Sequence of chain 1.A:
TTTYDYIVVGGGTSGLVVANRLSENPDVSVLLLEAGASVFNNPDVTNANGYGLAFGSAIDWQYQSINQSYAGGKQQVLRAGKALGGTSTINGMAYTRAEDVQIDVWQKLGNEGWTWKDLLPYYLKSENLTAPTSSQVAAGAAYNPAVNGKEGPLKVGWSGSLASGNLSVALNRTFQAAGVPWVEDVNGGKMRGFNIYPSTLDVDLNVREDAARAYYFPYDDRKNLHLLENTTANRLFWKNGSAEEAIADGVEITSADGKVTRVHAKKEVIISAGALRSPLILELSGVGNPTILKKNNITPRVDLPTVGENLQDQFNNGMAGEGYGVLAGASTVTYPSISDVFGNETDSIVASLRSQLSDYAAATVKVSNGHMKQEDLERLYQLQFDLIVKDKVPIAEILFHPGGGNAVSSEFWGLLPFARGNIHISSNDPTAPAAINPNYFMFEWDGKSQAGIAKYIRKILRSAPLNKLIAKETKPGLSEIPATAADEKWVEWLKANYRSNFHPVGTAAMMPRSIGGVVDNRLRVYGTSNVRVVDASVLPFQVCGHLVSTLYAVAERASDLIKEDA

Binding-site contacts:
Ligand atom O6 contacts residue LYS566 of chain 1.A at 2.8 Å (salt-bridge).
Ligand atom C6 contacts residue LYS566 of chain 1.A at 3.8 Å.
Ligand atom O5 contacts residue LYS566 of chain 1.A at 3.7 Å.
Ligand atom C3 contacts residue VAL31 of chain 1.A at 3.8 Å (hydrophobic).
Ligand atom O5 contacts residue TYR9 of chain 1.A at 3.8 Å.
Ligand atom O4 contacts residue ASN28 of chain 1.A at 2.7 Å (h-bond).
Ligand atom C2 contacts residue VAL31 of chain 1.A at 4.0 Å (hydrophobic).
Ligand atom O6 contacts residue ALA569 of chain 1.A at 4.1 Å.
Ligand atom O5 contacts residue ALA569 of chain 1.A at 3.1 Å.
Ligand atom C2 contacts residue LYS566 of chain 1.A at 4.0 Å.
Ligand atom C3 contacts residue LYS566 of chain 1.A at 4.1 Å.
Ligand atom C3 contacts residue LEU25 of chain 1.A at 3.4 Å (hydrophobic).
Ligand atom C4 contacts residue LYS566 of chain 1.A at 3.8 Å.
Ligand atom O3 contacts residue LYS566 of chain 1.A at 3.3 Å.
Ligand atom C6 contacts residue ASN28 of chain 1.A at 4.5 Å.
Ligand atom C1 contacts residue ALA569 of chain 1.A at 3.9 Å (hydrophobic).
Ligand atom C6 contacts residue ALA569 of chain 1.A at 3.9 Å (hydrophobic).
Ligand atom C2 contacts residue TYR9 of chain 1.A at 3.8 Å (hydrophobic).
Ligand atom O3 contacts residue ARG24 of chain 1.A at 3.8 Å.
Ligand atom O3 contacts residue ASN28 of chain 1.A at 3.5 Å.
Ligand atom C5 contacts residue LYS566 of chain 1.A at 4.4 Å.
Ligand atom C5 contacts residue VAL31 of chain 1.A at 4.4 Å (hydrophobic).
Ligand atom C5 contacts residue ALA569 of chain 1.A at 4.0 Å (hydrophobic).
Ligand atom C1 contacts residue LYS566 of chain 1.A at 4.0 Å.
Ligand atom C2 contacts residue LEU25 of chain 1.A at 3.6 Å (hydrophobic).
Ligand atom O3 contacts residue LEU25 of chain 1.A at 2.8 Å (h-bond).
Ligand atom C3 contacts residue ASN28 of chain 1.A at 3.5 Å.
Ligand atom C4 contacts residue ASN28 of chain 1.A at 3.7 Å.
Ligand atom C5 contacts residue ASN28 of chain 1.A at 4.0 Å.
Ligand atom C1 contacts residue TYR9 of chain 1.A at 3.2 Å (hydrophobic).
Ligand atom C1 contacts residue LEU25 of chain 1.A at 4.0 Å (hydrophobic).

The small molecule below binds the protein below.
Small molecule (SMILES): OC[C@H]1OC=C[C@@H](O)[C@@H]1O